A protein and the small-molecule ligand that binds it are described below.
Small molecule (SMILES): COc1cc2nnc3n[nH]c(C)c3c2cc1OC

Binding-site contacts:
Ligand atom C8 contacts residue LEU191 of chain 1.A at 3.8 Å (hydrophobic).
Ligand atom C11 contacts residue PHE252 of chain 1.A at 4.3 Å (hydrophobic).
Ligand atom N13 contacts residue TYR80 of chain 1.A at 4.3 Å.
Ligand atom C4 contacts residue LEU191 of chain 1.A at 4.1 Å (hydrophobic).
Ligand atom C9 contacts residue LEU191 of chain 1.A at 4.1 Å (hydrophobic).
Ligand atom C11 contacts residue TYR249 of chain 1.A at 3.8 Å (hydrophobic).
Ligand atom C1 contacts residue PHE285 of chain 1.A at 3.6 Å (hydrophobic).
Ligand atom C5 contacts residue LEU231 of chain 1.A at 4.3 Å (hydrophobic).
Ligand atom C11 contacts residue GLN282 of chain 1.A at 3.9 Å.
Ligand atom O18 contacts residue PHE285 of chain 1.A at 3.7 Å.
Ligand atom C7 contacts residue PHE285 of chain 1.A at 3.6 Å (hydrophobic).
Ligand atom C7 contacts residue GLN282 of chain 1.A at 3.8 Å.
Ligand atom C12 contacts residue ILE248 of chain 1.A at 3.6 Å (hydrophobic).
Ligand atom C12 contacts residue GLN282 of chain 1.A at 3.3 Å.
Ligand atom C6 contacts residue GLN282 of chain 1.A at 3.8 Å.
Ligand atom O17 contacts residue GLN282 of chain 1.A at 2.9 Å (h-bond).
Ligand atom O17 contacts residue TYR249 of chain 1.A at 3.7 Å.
Ligand atom C4 contacts residue PHE252 of chain 1.A at 4.1 Å (hydrophobic).
Ligand atom C6 contacts residue PHE285 of chain 1.A at 3.7 Å (hydrophobic).
Ligand atom N15 contacts residue LEU231 of chain 1.A at 3.5 Å.
Ligand atom C4 contacts residue PHE285 of chain 1.A at 4.3 Å (hydrophobic).
Ligand atom N13 contacts residue LEU231 of chain 1.A at 3.6 Å.
Ligand atom C2 contacts residue PHE285 of chain 1.A at 3.7 Å (hydrophobic).
Ligand atom O17 contacts residue PHE285 of chain 1.A at 3.5 Å.
Ligand atom C11 contacts residue PHE285 of chain 1.A at 3.7 Å (hydrophobic).
Ligand atom C2 contacts residue ILE248 of chain 1.A at 3.7 Å (hydrophobic).
Ligand atom C9 contacts residue LEU231 of chain 1.A at 4.1 Å (hydrophobic).
Ligand atom C5 contacts residue ILE248 of chain 1.A at 4.3 Å (hydrophobic).
Ligand atom N16 contacts residue LEU191 of chain 1.A at 3.8 Å.
Ligand atom C5 contacts residue PHE285 of chain 1.A at 3.8 Å (hydrophobic).
Ligand atom C7 contacts residue ILE248 of chain 1.A at 4.3 Å (hydrophobic).
Ligand atom C11 contacts residue MET269 of chain 1.A at 3.6 Å (hydrophobic).
Ligand atom C12 contacts residue VAL234 of chain 1.A at 4.0 Å (hydrophobic).
Ligand atom C8 contacts residue PHE252 of chain 1.A at 4.1 Å (hydrophobic).
Ligand atom C3 contacts residue PHE285 of chain 1.A at 3.8 Å (hydrophobic).
Ligand atom C1 contacts residue PHE252 of chain 1.A at 3.8 Å (hydrophobic).
Ligand atom O18 contacts residue GLN282 of chain 1.A at 2.8 Å (h-bond).
Ligand atom C10 contacts residue PHE252 of chain 1.A at 4.0 Å (hydrophobic).
Ligand atom N14 contacts residue LEU191 of chain 1.A at 3.6 Å.
Ligand atom C3 contacts residue PHE252 of chain 1.A at 4.0 Å (hydrophobic).

Sequence of chain 1.A:
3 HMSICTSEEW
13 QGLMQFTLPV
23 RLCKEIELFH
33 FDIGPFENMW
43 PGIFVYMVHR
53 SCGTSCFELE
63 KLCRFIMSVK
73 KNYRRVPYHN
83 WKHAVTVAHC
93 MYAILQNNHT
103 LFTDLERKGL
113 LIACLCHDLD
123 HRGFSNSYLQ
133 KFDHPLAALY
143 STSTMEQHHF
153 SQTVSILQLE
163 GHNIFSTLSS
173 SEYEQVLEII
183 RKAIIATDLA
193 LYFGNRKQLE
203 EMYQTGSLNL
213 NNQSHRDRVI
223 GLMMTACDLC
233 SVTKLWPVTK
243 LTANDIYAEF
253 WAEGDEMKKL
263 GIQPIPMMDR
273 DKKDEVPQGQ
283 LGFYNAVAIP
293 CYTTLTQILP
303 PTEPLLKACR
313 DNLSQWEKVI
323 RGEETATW